Binding-site contacts:
Ligand atom O11 contacts residue PHE77 of chain 1.C at 3.8 Å.
Ligand atom CL contacts residue ALA35 of chain 1.C at 3.0 Å.
Ligand atom O21 contacts residue GLU133 of chain 1.B at 3.9 Å.
Ligand atom O21 contacts residue LEU73 of chain 1.C at 3.8 Å.
Ligand atom C09 contacts residue GLY72 of chain 1.C at 3.2 Å.
Ligand atom C09 contacts residue LEU74 of chain 1.C at 3.8 Å (hydrophobic).
Ligand atom N10 contacts residue GLY72 of chain 1.C at 3.9 Å.
Ligand atom CL contacts residue VAL36 of chain 1.C at 3.8 Å.
Ligand atom O11 contacts residue GLY72 of chain 1.C at 3.3 Å (h-bond).
Ligand atom C17 contacts residue GLY72 of chain 1.C at 3.7 Å.
Ligand atom CL contacts residue LEU37 of chain 1.C at 3.5 Å.
Ligand atom C14 contacts residue GLY72 of chain 1.C at 3.2 Å.
Ligand atom O20 contacts residue LEU74 of chain 1.C at 3.0 Å (h-bond).
Ligand atom C18 contacts residue GLY72 of chain 1.C at 3.6 Å.
Ligand atom C19 contacts residue LEU73 of chain 1.C at 3.8 Å (hydrophobic).
Ligand atom C16 contacts residue TYR137 of chain 1.B at 3.3 Å (hydrophobic).
Ligand atom C06 contacts residue LEU37 of chain 1.C at 3.7 Å (hydrophobic).
Ligand atom O20 contacts residue LEU73 of chain 1.C at 3.9 Å.
Ligand atom C15 contacts residue TYR137 of chain 1.B at 4.0 Å (hydrophobic).
Ligand atom C17 contacts residue LEU73 of chain 1.C at 3.9 Å (hydrophobic).
Ligand atom C17 contacts residue TYR137 of chain 1.B at 3.9 Å (hydrophobic).
Ligand atom C16 contacts residue GLY72 of chain 1.C at 3.6 Å.
Ligand atom C15 contacts residue GLY72 of chain 1.C at 3.4 Å.
Ligand atom O12 contacts residue GLN71 of chain 1.C at 3.1 Å (h-bond).
Ligand atom C13 contacts residue GLY72 of chain 1.C at 3.4 Å.
Ligand atom N10 contacts residue GLY70 of chain 1.C at 3.7 Å.
Ligand atom C03 contacts residue LEU74 of chain 1.C at 4.0 Å (hydrophobic).
Ligand atom C08 contacts residue LEU37 of chain 1.C at 3.8 Å (hydrophobic).
Ligand atom O12 contacts residue GLY70 of chain 1.C at 2.6 Å.
Ligand atom C18 contacts residue GLU133 of chain 1.B at 4.0 Å.
Ligand atom O11 contacts residue LEU73 of chain 1.C at 3.8 Å.
Ligand atom O11 contacts residue GLN71 of chain 1.C at 3.6 Å.
Ligand atom N10 contacts residue GLN71 of chain 1.C at 3.7 Å.
Ligand atom C17 contacts residue GLU133 of chain 1.B at 3.7 Å.
Ligand atom C19 contacts residue LEU74 of chain 1.C at 3.8 Å (hydrophobic).
Ligand atom C16 contacts residue GLU133 of chain 1.B at 4.0 Å.
Ligand atom O11 contacts residue LEU74 of chain 1.C at 3.6 Å.
Ligand atom C05 contacts residue LEU37 of chain 1.C at 3.7 Å (hydrophobic).
Ligand atom C08 contacts residue GLY72 of chain 1.C at 4.0 Å.
Ligand atom C09 contacts residue LEU37 of chain 1.C at 4.0 Å (hydrophobic).

Sequence of chain 1.B:
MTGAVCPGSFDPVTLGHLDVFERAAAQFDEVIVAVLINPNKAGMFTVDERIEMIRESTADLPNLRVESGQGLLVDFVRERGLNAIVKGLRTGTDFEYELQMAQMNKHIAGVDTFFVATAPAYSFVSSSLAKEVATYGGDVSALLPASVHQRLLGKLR

Sequence of chain 1.C:
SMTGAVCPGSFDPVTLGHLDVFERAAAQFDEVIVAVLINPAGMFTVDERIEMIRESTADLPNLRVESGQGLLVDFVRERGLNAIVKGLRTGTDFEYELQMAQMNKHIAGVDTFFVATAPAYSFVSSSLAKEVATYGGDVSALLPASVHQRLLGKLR

A protein and the small-molecule ligand that binds it are described below.
Small molecule (SMILES): O=C(O)c1ccccc1C(=O)c1ccc(Cl)c([N+](=O)[O-])c1